Sequence of chain 3.A:
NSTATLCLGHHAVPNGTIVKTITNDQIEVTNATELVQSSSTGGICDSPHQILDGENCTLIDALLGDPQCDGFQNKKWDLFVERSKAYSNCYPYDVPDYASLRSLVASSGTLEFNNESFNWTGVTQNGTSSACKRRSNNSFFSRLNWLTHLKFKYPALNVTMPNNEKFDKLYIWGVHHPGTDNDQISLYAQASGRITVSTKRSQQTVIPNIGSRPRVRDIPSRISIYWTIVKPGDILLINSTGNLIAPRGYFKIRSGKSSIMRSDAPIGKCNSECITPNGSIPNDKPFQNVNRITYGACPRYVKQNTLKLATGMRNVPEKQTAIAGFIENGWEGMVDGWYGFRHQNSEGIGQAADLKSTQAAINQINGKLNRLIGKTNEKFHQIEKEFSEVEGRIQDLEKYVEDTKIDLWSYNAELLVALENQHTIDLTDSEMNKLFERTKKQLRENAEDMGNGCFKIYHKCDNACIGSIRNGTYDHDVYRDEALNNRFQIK

Sequence of chain 1.A:
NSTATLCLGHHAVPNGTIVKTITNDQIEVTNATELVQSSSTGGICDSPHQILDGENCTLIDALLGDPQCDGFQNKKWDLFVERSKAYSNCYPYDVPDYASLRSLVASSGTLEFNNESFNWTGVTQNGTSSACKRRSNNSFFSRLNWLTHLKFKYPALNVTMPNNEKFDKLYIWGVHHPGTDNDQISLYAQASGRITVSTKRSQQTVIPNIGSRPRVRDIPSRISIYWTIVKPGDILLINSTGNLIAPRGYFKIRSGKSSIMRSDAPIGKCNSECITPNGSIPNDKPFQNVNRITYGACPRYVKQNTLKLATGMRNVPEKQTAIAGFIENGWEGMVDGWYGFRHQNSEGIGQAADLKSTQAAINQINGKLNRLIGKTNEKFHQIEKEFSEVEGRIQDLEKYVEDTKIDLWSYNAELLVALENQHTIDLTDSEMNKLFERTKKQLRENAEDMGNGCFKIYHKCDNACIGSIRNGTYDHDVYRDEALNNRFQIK

Binding-site contacts:
Ligand atom O7 contacts residue ARG201 of chain 1.A at 3.8 Å.
Ligand atom C5 contacts residue ASN246 of chain 1.A at 3.7 Å.
Ligand atom C2 contacts residue ALA163 of chain 1.A at 4.3 Å (hydrophobic).
Ligand atom C4 contacts residue ALA163 of chain 1.A at 3.6 Å (hydrophobic).
Ligand atom O5 contacts residue ASN246 of chain 1.A at 2.4 Å (h-bond).
Ligand atom C2 contacts residue ASN246 of chain 1.A at 2.6 Å.
Ligand atom C6 contacts residue ASN165 of chain 1.A at 4.4 Å.
Ligand atom C4 contacts residue ASN246 of chain 1.A at 4.3 Å.
Ligand atom C7 contacts residue THR248 of chain 1.A at 4.0 Å.
Ligand atom C7 contacts residue ARG201 of chain 1.A at 4.1 Å.
Ligand atom O4 contacts residue ALA163 of chain 1.A at 4.4 Å.
Ligand atom C3 contacts residue ASN246 of chain 1.A at 3.9 Å.
Ligand atom N2 contacts residue THR248 of chain 1.A at 4.5 Å.
Ligand atom O3 contacts residue ALA163 of chain 1.A at 4.4 Å.
Ligand atom C5 contacts residue NAG1 of chain 1.B at 4.1 Å.
Ligand atom O5 contacts residue ALA163 of chain 1.A at 4.1 Å.
Ligand atom O5 contacts residue LEU164 of chain 1.A at 3.8 Å.
Ligand atom C8 contacts residue ASN246 of chain 1.A at 3.9 Å.
Ligand atom C2 contacts residue THR248 of chain 1.A at 4.3 Å.
Ligand atom O5 contacts residue ASN165 of chain 1.A at 3.7 Å.
Ligand atom C8 contacts residue ILE217 of chain 3.A at 4.3 Å (hydrophobic).
Ligand atom C6 contacts residue ALA163 of chain 1.A at 4.1 Å (hydrophobic).
Ligand atom C3 contacts residue ALA163 of chain 1.A at 4.3 Å (hydrophobic).
Ligand atom C8 contacts residue ARG201 of chain 1.A at 3.4 Å.
Ligand atom O7 contacts residue ASN246 of chain 1.A at 3.7 Å.
Ligand atom O3 contacts residue THR248 of chain 1.A at 3.7 Å.
Ligand atom N2 contacts residue ASN246 of chain 1.A at 2.9 Å (h-bond).
Ligand atom C7 contacts residue SER247 of chain 1.A at 4.0 Å.
Ligand atom O6 contacts residue NAG1 of chain 1.B at 3.3 Å.
Ligand atom O7 contacts residue THR248 of chain 1.A at 3.1 Å.
Ligand atom C7 contacts residue ASN246 of chain 1.A at 3.5 Å.
Ligand atom C5 contacts residue ALA163 of chain 1.A at 4.2 Å (hydrophobic).
Ligand atom O7 contacts residue SER247 of chain 1.A at 3.1 Å.
Ligand atom C1 contacts residue LEU164 of chain 1.A at 3.8 Å (hydrophobic).
Ligand atom C6 contacts residue NAG1 of chain 1.B at 3.8 Å.
Ligand atom C1 contacts residue ASN246 of chain 1.A at 1.4 Å.
Ligand atom O6 contacts residue ASN165 of chain 1.A at 3.4 Å.

This protein binds this small molecule.
Small molecule (SMILES): CC(=O)N[C@@H]1[C@@H](O)[C@H](O)[C@@H](CO)O[C@H]1O